Sequence of chain 3.A:
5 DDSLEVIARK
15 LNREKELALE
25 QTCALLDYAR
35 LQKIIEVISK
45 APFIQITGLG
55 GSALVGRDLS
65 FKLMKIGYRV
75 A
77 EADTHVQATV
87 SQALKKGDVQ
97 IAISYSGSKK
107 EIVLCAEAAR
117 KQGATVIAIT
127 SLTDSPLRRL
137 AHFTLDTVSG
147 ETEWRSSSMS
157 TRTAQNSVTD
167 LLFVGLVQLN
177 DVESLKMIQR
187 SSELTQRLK

Sequence of chain 1.A:
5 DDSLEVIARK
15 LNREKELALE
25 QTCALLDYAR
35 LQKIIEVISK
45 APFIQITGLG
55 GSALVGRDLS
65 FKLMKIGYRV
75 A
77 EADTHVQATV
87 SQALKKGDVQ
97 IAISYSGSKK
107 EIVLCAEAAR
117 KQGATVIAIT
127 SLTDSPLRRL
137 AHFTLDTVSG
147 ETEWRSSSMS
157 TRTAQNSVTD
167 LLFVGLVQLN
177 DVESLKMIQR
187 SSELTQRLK

Sequence of chain 4.A:
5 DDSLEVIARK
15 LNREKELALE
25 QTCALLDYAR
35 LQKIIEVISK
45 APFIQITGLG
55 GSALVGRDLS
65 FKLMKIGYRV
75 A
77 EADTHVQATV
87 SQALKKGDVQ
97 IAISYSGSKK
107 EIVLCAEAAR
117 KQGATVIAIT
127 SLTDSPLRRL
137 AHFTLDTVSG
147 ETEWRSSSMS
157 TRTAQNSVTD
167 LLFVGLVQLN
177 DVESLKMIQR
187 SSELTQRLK

A small-molecule ligand and the protein it binds are described below.
Small molecule (SMILES): CC(=O)N[C@@H]1[C@@H](O)[C@H](O)[C@@H](COP(=O)(O)O)O[C@H]1O

Binding-site contacts:
Ligand atom OAG contacts residue SER100 of chain 3.A at 3.6 Å.
Ligand atom OAG contacts residue LYS105 of chain 3.A at 3.8 Å.
Ligand atom O1 contacts residue HIS81 of chain 1.A at 2.7 Å (h-bond).
Ligand atom O4 contacts residue GLY55 of chain 3.A at 3.3 Å (h-bond).
Ligand atom C6 contacts residue LEU53 of chain 3.A at 3.3 Å (hydrophobic).
Ligand atom O1 contacts residue THR191 of chain 4.A at 3.5 Å.
Ligand atom OAC contacts residue TYR101 of chain 3.A at 2.8 Å (h-bond).
Ligand atom PAS contacts residue SER56 of chain 3.A at 4.0 Å.
Ligand atom PAS contacts residue SER100 of chain 3.A at 3.5 Å.
Ligand atom O7 contacts residue THR191 of chain 4.A at 3.5 Å (h-bond).
Ligand atom O4 contacts residue LEU53 of chain 3.A at 4.0 Å.
Ligand atom PAS contacts residue SER102 of chain 3.A at 3.9 Å.
Ligand atom C2 contacts residue LYS105 of chain 3.A at 4.1 Å.
Ligand atom C8 contacts residue SER187 of chain 4.A at 3.6 Å.
Ligand atom OAH contacts residue SER100 of chain 3.A at 2.6 Å (h-bond).
Ligand atom C1 contacts residue LYS105 of chain 3.A at 3.6 Å.
Ligand atom OAC contacts residue SER56 of chain 3.A at 2.6 Å (h-bond).
Ligand atom OAC contacts residue SER100 of chain 3.A at 3.6 Å.
Ligand atom C7 contacts residue THR191 of chain 4.A at 3.5 Å.
Ligand atom C8 contacts residue THR191 of chain 4.A at 3.5 Å.
Ligand atom PAS contacts residue TYR101 of chain 3.A at 3.5 Å.
Ligand atom O5 contacts residue LYS105 of chain 3.A at 3.2 Å (salt-bridge).
Ligand atom C1 contacts residue HIS81 of chain 1.A at 3.4 Å.
Ligand atom OAC contacts residue SER102 of chain 3.A at 4.2 Å.
Ligand atom N2 contacts residue THR191 of chain 4.A at 4.0 Å.
Ligand atom O5 contacts residue HIS81 of chain 1.A at 3.9 Å.
Ligand atom OAG contacts residue TYR101 of chain 3.A at 3.4 Å (h-bond).
Ligand atom C8 contacts residue THR85 of chain 1.A at 4.0 Å.
Ligand atom OAH contacts residue SER102 of chain 3.A at 4.0 Å.
Ligand atom C6 contacts residue LYS105 of chain 3.A at 4.1 Å.
Ligand atom OAH contacts residue LYS105 of chain 3.A at 3.2 Å.
Ligand atom C8 contacts residue SER188 of chain 4.A at 3.9 Å.
Ligand atom PAS contacts residue LYS105 of chain 3.A at 4.0 Å.
Ligand atom O1 contacts residue LYS105 of chain 3.A at 2.9 Å (salt-bridge).
Ligand atom OAG contacts residue SER102 of chain 3.A at 2.7 Å (h-bond).
Ligand atom OAH contacts residue TYR101 of chain 3.A at 3.9 Å.
Ligand atom O6 contacts residue LYS105 of chain 3.A at 3.4 Å.
Ligand atom C5 contacts residue GLY54 of chain 3.A at 4.2 Å.
Ligand atom C5 contacts residue LEU53 of chain 3.A at 3.8 Å (hydrophobic).
Ligand atom O4 contacts residue GLY54 of chain 3.A at 3.9 Å.